The protein below binds the small molecule below.
Small molecule (SMILES): Nc1nc2c(ncn2[C@@H]2O[C@H](COP(=O)(O)O[C@@H]3[C@H](O)[C@@H](COP(=O)(O)OP(=O)(O)OP(=O)(O)O)O[C@H]3n3cnc4c(=O)[nH]c(N)nc43)[C@@H](O)[C@H]2O)c(=O)[nH]1

Binding-site contacts:
Ligand atom N5 contacts residue TYR278 of chain 1.A at 3.7 Å.
Ligand atom N3 contacts residue LYS266 of chain 1.A at 3.7 Å.
Ligand atom O13 contacts residue MN1 of chain 1.J at 3.6 Å.
Ligand atom P4 contacts residue SER56 of chain 1.A at 3.5 Å.
Ligand atom O13 contacts residue SER56 of chain 1.A at 3.5 Å.
Ligand atom O17 contacts residue TYR278 of chain 1.A at 3.6 Å.
Ligand atom C11 contacts residue SER277 of chain 1.A at 3.2 Å.
Ligand atom C17 contacts residue TYR278 of chain 1.A at 3.6 Å (hydrophobic).
Ligand atom C12 contacts residue CYS276 of chain 1.A at 3.1 Å (hydrophobic).
Ligand atom O15 contacts residue SER277 of chain 1.A at 2.8 Å (h-bond).
Ligand atom O14 contacts residue MN1 of chain 1.J at 2.1 Å.
Ligand atom O12 contacts residue MN1 of chain 1.J at 2.4 Å.
Ligand atom O13 contacts residue LYS259 of chain 1.A at 3.0 Å (salt-bridge).
Ligand atom N1 contacts residue GLU68 of chain 1.A at 3.4 Å (salt-bridge).
Ligand atom O16 contacts residue SER56 of chain 1.A at 2.7 Å (h-bond).
Ligand atom O12 contacts residue SER56 of chain 1.A at 2.8 Å (h-bond).
Ligand atom O17 contacts residue CYS276 of chain 1.A at 3.1 Å (h-bond).
Ligand atom O12 contacts residue GLY55 of chain 1.A at 3.2 Å.
Ligand atom O9 contacts residue MN1 of chain 1.J at 2.3 Å.
Ligand atom P4 contacts residue MN1 of chain 1.J at 3.3 Å.
Ligand atom O9 contacts residue GLU68 of chain 1.A at 3.0 Å (salt-bridge).
Ligand atom N3 contacts residue CYS276 of chain 1.A at 3.6 Å.
Ligand atom C20 contacts residue SER277 of chain 1.A at 3.5 Å.
Ligand atom O9 contacts residue ASP70 of chain 1.A at 2.9 Å (salt-bridge).
Ligand atom O16 contacts residue LYS259 of chain 1.A at 3.1 Å (salt-bridge).
Ligand atom O18 contacts residue ARG221 of chain 1.A at 2.7 Å (salt-bridge).
Ligand atom O15 contacts residue LYS259 of chain 1.A at 3.5 Å (salt-bridge).
Ligand atom P2 contacts residue MN1 of chain 1.J at 3.5 Å.
Ligand atom O9 contacts residue MN1 of chain 1.I at 2.4 Å.
Ligand atom N5 contacts residue CYS276 of chain 1.A at 3.6 Å.
Ligand atom O14 contacts residue GLU68 of chain 1.A at 3.2 Å (salt-bridge).
Ligand atom P4 contacts residue LYS259 of chain 1.A at 3.4 Å.
Ligand atom P2 contacts residue MN1 of chain 1.I at 3.3 Å.
Ligand atom O10 contacts residue MN1 of chain 1.J at 3.5 Å.
Ligand atom P3 contacts residue MN1 of chain 1.J at 3.4 Å.
Ligand atom O21 contacts residue SER277 of chain 1.A at 3.0 Å (h-bond).
Ligand atom C15 contacts residue ARG221 of chain 1.A at 3.6 Å.
Ligand atom O19 contacts residue LYS145 of chain 1.A at 3.1 Å.
Ligand atom N10 contacts residue SER277 of chain 1.A at 3.6 Å.
Ligand atom O12 contacts residue ASP70 of chain 1.A at 2.9 Å (salt-bridge).

Sequence of chain 1.A:
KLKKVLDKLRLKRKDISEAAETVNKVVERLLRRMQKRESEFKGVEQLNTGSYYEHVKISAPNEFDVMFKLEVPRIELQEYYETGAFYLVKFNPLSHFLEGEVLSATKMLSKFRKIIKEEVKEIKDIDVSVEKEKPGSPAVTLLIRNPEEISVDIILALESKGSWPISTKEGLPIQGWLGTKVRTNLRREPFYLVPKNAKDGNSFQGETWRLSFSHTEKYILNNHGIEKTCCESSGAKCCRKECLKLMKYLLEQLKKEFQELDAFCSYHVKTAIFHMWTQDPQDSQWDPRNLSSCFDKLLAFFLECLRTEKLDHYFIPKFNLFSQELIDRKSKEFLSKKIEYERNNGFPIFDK